A protein and the small-molecule ligand that binds it are described below.
Small molecule (SMILES): CC(=O)N[C@@H]1[C@@H](O)[C@H](O)[C@@H](CO)O[C@H]1O

Binding-site contacts:
Ligand atom C2 contacts residue ASN432 of chain 1.A at 2.7 Å.
Ligand atom N2 contacts residue ASN432 of chain 1.A at 3.2 Å (h-bond).
Ligand atom C1 contacts residue ASN432 of chain 1.A at 1.4 Å.
Ligand atom C5 contacts residue ASN432 of chain 1.A at 3.6 Å.
Ligand atom O5 contacts residue ASN432 of chain 1.A at 2.3 Å (h-bond).
Ligand atom C4 contacts residue ASN432 of chain 1.A at 4.3 Å.
Ligand atom C7 contacts residue LEU442 of chain 1.A at 4.2 Å (hydrophobic).
Ligand atom O7 contacts residue ASN432 of chain 1.A at 3.4 Å (h-bond).
Ligand atom C7 contacts residue ASN432 of chain 1.A at 3.5 Å.
Ligand atom C3 contacts residue ASN432 of chain 1.A at 3.9 Å.
Ligand atom C8 contacts residue LEU442 of chain 1.A at 3.6 Å (hydrophobic).

Sequence of chain 1.A:
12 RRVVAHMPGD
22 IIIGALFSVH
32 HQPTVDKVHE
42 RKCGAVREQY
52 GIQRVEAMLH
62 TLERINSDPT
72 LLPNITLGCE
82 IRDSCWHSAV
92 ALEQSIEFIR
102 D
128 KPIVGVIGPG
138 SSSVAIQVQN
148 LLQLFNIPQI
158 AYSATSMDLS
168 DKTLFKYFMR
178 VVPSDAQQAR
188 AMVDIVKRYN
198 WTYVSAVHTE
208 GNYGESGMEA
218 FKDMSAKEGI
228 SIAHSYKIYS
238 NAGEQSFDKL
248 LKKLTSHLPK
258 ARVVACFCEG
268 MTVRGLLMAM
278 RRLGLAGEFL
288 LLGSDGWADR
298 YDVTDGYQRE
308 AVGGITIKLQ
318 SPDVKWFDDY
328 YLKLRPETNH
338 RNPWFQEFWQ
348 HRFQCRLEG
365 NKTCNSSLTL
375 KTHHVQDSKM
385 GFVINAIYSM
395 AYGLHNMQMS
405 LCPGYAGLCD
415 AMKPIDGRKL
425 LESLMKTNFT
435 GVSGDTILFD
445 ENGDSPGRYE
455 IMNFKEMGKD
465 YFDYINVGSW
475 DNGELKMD